Sequence of chain 30.C:
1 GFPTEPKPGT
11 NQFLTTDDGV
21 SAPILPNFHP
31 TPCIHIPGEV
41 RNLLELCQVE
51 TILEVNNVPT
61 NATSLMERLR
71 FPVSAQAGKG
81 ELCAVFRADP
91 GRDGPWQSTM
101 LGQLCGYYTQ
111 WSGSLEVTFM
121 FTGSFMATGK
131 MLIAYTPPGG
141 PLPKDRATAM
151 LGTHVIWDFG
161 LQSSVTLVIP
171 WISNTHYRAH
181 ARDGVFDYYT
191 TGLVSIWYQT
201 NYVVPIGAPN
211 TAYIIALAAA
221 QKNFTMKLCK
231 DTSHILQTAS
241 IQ

Sequence of chain 30.A:
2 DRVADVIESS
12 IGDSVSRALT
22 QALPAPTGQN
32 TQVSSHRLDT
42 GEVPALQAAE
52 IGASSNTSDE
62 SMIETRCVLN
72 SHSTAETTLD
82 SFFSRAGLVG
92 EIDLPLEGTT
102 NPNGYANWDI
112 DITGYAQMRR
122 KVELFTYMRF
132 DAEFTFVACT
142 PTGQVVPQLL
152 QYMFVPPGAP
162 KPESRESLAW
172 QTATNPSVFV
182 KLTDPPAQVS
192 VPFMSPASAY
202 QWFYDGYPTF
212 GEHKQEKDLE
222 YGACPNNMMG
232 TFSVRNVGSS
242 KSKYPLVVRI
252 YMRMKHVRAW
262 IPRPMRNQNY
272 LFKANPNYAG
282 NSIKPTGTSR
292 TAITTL

Binding-site contacts:
Ligand atom O1A contacts residue TRP203 of chain 30.A at 3.3 Å.
Ligand atom N3A contacts residue ASP112 of chain 30.A at 2.5 Å (salt-bridge).
Ligand atom C31 contacts residue VAL179 of chain 30.A at 3.3 Å (hydrophobic).
Ligand atom C6B contacts residue ILE113 of chain 30.A at 4.0 Å (hydrophobic).
Ligand atom C5B contacts residue ILE113 of chain 30.A at 3.5 Å (hydrophobic).
Ligand atom C4C contacts residue VAL192 of chain 30.A at 3.5 Å (hydrophobic).
Ligand atom C4B contacts residue TRP203 of chain 30.A at 3.5 Å (hydrophobic).
Ligand atom C3B contacts residue TRP203 of chain 30.A at 3.1 Å (hydrophobic).
Ligand atom C4B contacts residue ILE113 of chain 30.A at 4.0 Å (hydrophobic).
Ligand atom C2A contacts residue TRP203 of chain 30.A at 3.6 Å (hydrophobic).
Ligand atom C31 contacts residue PRO177 of chain 30.A at 3.9 Å (hydrophobic).
Ligand atom C2B contacts residue TYR201 of chain 30.A at 3.5 Å (hydrophobic).
Ligand atom N2 contacts residue PHE155 of chain 30.A at 3.5 Å.
Ligand atom O1 contacts residue PHE155 of chain 30.A at 3.4 Å.
Ligand atom O1A contacts residue ASN228 of chain 30.A at 3.7 Å.
Ligand atom N3A contacts residue ILE113 of chain 30.A at 3.8 Å.
Ligand atom C3C contacts residue PHE135 of chain 30.A at 3.8 Å (hydrophobic).
Ligand atom C5C contacts residue ILE111 of chain 30.A at 3.8 Å (hydrophobic).
Ligand atom C4 contacts residue ILE24 of chain 30.C at 4.0 Å (hydrophobic).
Ligand atom C5 contacts residue PHE155 of chain 30.A at 3.9 Å (hydrophobic).
Ligand atom N2 contacts residue PHE233 of chain 30.A at 3.7 Å.
Ligand atom C31 contacts residue ILE24 of chain 30.C at 3.6 Å (hydrophobic).
Ligand atom C5A contacts residue ASP112 of chain 30.A at 4.0 Å.
Ligand atom N3A contacts residue THR114 of chain 30.A at 4.0 Å.
Ligand atom C2B contacts residue TRP203 of chain 30.A at 4.0 Å (hydrophobic).
Ligand atom C2A contacts residue ASP112 of chain 30.A at 3.8 Å.
Ligand atom C5C contacts residue PHE135 of chain 30.A at 3.5 Å (hydrophobic).
Ligand atom C5 contacts residue PHE233 of chain 30.A at 4.0 Å (hydrophobic).
Ligand atom O1B contacts residue TYR201 of chain 30.A at 3.4 Å.
Ligand atom C6C contacts residue TYR201 of chain 30.A at 3.9 Å (hydrophobic).
Ligand atom C4C contacts residue PHE135 of chain 30.A at 3.8 Å (hydrophobic).
Ligand atom C4A contacts residue THR114 of chain 30.A at 3.5 Å.
Ligand atom C2C contacts residue VAL192 of chain 30.A at 3.7 Å (hydrophobic).
Ligand atom O1 contacts residue PHE233 of chain 30.A at 3.1 Å.
Ligand atom C5A contacts residue ASN228 of chain 30.A at 4.0 Å.
Ligand atom C4A contacts residue ASP112 of chain 30.A at 2.6 Å.
Ligand atom C3B contacts residue ASN228 of chain 30.A at 4.0 Å.
Ligand atom C2C contacts residue PHE155 of chain 30.A at 3.9 Å (hydrophobic).
Ligand atom C5B contacts residue ASP112 of chain 30.A at 4.0 Å.
Ligand atom C5B contacts residue ILE111 of chain 30.A at 3.9 Å (hydrophobic).

A small-molecule ligand and the protein it binds are described below.
Small molecule (SMILES): Cc1cc(CCCCCCCOc2ccc(C3=NCCO3)cc2)on1

Sequence of chain 26.C:
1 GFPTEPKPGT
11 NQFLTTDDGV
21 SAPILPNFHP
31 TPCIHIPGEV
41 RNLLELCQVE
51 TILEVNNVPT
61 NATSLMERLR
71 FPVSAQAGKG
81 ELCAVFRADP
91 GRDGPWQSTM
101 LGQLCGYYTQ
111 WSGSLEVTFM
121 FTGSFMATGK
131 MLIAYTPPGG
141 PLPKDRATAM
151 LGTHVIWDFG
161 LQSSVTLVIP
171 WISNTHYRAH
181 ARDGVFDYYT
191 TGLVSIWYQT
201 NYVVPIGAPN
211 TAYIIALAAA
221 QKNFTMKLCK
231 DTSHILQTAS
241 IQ